The small molecule below binds the protein below.
Small molecule (SMILES): CC(C)C[C@H](NC(=O)[C@H](Cc1ccc(O)cc1)NC(=O)[C@H](CCC(N)=O)NC(=O)CN)C(=O)O

Binding-site contacts:
Ligand atom OXT contacts residue ASN45 of chain 1.F at 3.6 Å (h-bond).
Ligand atom O contacts residue GLY66 of chain 1.F at 3.8 Å.
Ligand atom CD1 contacts residue GLY23 of chain 1.F at 3.7 Å.
Ligand atom C contacts residue GLY66 of chain 1.F at 3.6 Å.
Ligand atom CD2 contacts residue LYS28 of chain 1.F at 3.6 Å.
Ligand atom CA contacts residue GLY66 of chain 1.F at 3.3 Å.
Ligand atom N contacts residue SER146 of chain 1.E at 2.8 Å (h-bond).
Ligand atom CD2 contacts residue PRO46 of chain 1.F at 3.6 Å (hydrophobic).
Ligand atom NE2 contacts residue ILE147 of chain 1.E at 3.4 Å (h-bond).
Ligand atom NE2 contacts residue LEU50 of chain 1.F at 3.7 Å.
Ligand atom CB contacts residue SER146 of chain 1.E at 3.5 Å.
Ligand atom CE2 contacts residue ARG26 of chain 1.F at 3.4 Å.
Ligand atom OXT contacts residue LEU50 of chain 1.F at 3.5 Å.
Ligand atom CB contacts residue ALA27 of chain 1.F at 3.6 Å (hydrophobic).
Ligand atom O contacts residue PHE68 of chain 1.F at 3.2 Å (h-bond).
Ligand atom CG contacts residue LYS28 of chain 1.F at 3.8 Å.
Ligand atom CD2 contacts residue ARG26 of chain 1.F at 3.5 Å.
Ligand atom CA contacts residue SER146 of chain 1.E at 3.5 Å.
Ligand atom OH contacts residue ARG26 of chain 1.F at 3.8 Å.
Ligand atom CA contacts residue SER146 of chain 1.E at 3.3 Å.
Ligand atom OE1 contacts residue ILE147 of chain 1.E at 3.2 Å (h-bond).
Ligand atom CG contacts residue ARG26 of chain 1.F at 3.6 Å.
Ligand atom CB contacts residue ARG26 of chain 1.F at 3.6 Å.
Ligand atom O contacts residue LYS67 of chain 1.F at 3.2 Å.
Ligand atom CD1 contacts residue PRO46 of chain 1.F at 3.6 Å (hydrophobic).
Ligand atom C contacts residue SER146 of chain 1.E at 3.1 Å.
Ligand atom O contacts residue LEU50 of chain 1.F at 3.2 Å.
Ligand atom CE1 contacts residue GLY23 of chain 1.F at 3.5 Å.
Ligand atom CD contacts residue ILE147 of chain 1.E at 3.4 Å (hydrophobic).
Ligand atom CD1 contacts residue GLY66 of chain 1.F at 3.5 Å.
Ligand atom OH contacts residue GLU119 of chain 1.F at 3.7 Å.
Ligand atom O contacts residue PHE68 of chain 1.F at 3.1 Å.
Ligand atom N contacts residue ASP144 of chain 1.E at 3.3 Å (salt-bridge).
Ligand atom C contacts residue LEU50 of chain 1.F at 3.8 Å (hydrophobic).
Ligand atom OE1 contacts residue SER146 of chain 1.E at 3.7 Å.
Ligand atom CA contacts residue ASP144 of chain 1.E at 3.3 Å.
Ligand atom CD1 contacts residue LYS28 of chain 1.F at 3.7 Å.
Ligand atom OH contacts residue LYS67 of chain 1.F at 3.5 Å (salt-bridge).
Ligand atom CD2 contacts residue GLU44 of chain 1.F at 3.3 Å.
Ligand atom CD1 contacts residue LYS67 of chain 1.F at 3.4 Å.

Sequence of chain 1.F:
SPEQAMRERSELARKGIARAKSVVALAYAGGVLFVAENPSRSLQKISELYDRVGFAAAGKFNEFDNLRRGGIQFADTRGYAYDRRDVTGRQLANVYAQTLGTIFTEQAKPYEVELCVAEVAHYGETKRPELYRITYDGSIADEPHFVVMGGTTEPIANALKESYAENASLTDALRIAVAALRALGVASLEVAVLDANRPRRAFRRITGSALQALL

Sequence of chain 1.E:
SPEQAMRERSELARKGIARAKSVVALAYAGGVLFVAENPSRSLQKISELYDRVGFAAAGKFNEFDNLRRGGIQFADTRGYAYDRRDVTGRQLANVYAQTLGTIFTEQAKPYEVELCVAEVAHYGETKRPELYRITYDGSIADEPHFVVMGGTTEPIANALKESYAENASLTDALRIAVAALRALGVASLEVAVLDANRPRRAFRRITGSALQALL